The protein below binds the small molecule below.
Small molecule (SMILES): O=C(O)CCCCN(Cc1ccc([N+](=O)[O-])cc1)CP(=O)(O)O

Sequence of chain 1.D:
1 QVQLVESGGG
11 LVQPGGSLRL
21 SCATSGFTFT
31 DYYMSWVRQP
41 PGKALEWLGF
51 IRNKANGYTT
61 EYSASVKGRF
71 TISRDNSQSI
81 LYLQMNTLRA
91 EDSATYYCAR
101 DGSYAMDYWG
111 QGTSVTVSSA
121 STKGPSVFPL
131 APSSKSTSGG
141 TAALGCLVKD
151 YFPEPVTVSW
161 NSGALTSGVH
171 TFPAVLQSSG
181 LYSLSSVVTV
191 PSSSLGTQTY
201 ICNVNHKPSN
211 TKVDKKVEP

Binding-site contacts:
Ligand atom C3 contacts residue ARG101 of chain 1.C at 4.1 Å.
Ligand atom O16 contacts residue ARG52 of chain 1.D at 3.2 Å (salt-bridge).
Ligand atom P13 contacts residue ARG101 of chain 1.C at 3.6 Å.
Ligand atom C4 contacts residue ASP101 of chain 1.D at 4.1 Å.
Ligand atom O16 contacts residue VAL99 of chain 1.C at 3.7 Å.
Ligand atom C2 contacts residue ARG101 of chain 1.C at 3.1 Å.
Ligand atom N7 contacts residue GLY102 of chain 1.D at 4.0 Å.
Ligand atom O14 contacts residue ARG52 of chain 1.D at 4.1 Å.
Ligand atom C10 contacts residue TYR33 of chain 1.D at 3.5 Å (hydrophobic).
Ligand atom C18 contacts residue HIS31 of chain 1.C at 3.4 Å.
Ligand atom C12 contacts residue ARG101 of chain 1.C at 3.2 Å.
Ligand atom O16 contacts residue PHE50 of chain 1.D at 3.8 Å.
Ligand atom N7 contacts residue ALA105 of chain 1.D at 3.3 Å.
Ligand atom O15 contacts residue ARG101 of chain 1.C at 3.4 Å (salt-bridge).
Ligand atom C1 contacts residue GLY96 of chain 1.C at 4.0 Å.
Ligand atom O8 contacts residue GLU39 of chain 1.C at 2.8 Å (salt-bridge).
Ligand atom O8 contacts residue ALA105 of chain 1.D at 3.2 Å.
Ligand atom C12 contacts residue TYR33 of chain 1.D at 3.2 Å (hydrophobic).
Ligand atom N7 contacts residue GLU39 of chain 1.C at 3.6 Å (salt-bridge).
Ligand atom N11 contacts residue TYR33 of chain 1.D at 3.5 Å (h-bond).
Ligand atom O16 contacts residue ARG101 of chain 1.C at 3.7 Å.
Ligand atom C4 contacts residue GLY102 of chain 1.D at 3.9 Å.
Ligand atom C17 contacts residue ARG101 of chain 1.C at 3.9 Å.
Ligand atom O9 contacts residue GLY102 of chain 1.D at 3.5 Å (h-bond).
Ligand atom N11 contacts residue ARG101 of chain 1.C at 3.9 Å.
Ligand atom C5 contacts residue GLY102 of chain 1.D at 3.2 Å.
Ligand atom O9 contacts residue ALA105 of chain 1.D at 3.0 Å.
Ligand atom C1 contacts residue ASP101 of chain 1.D at 2.9 Å.
Ligand atom C6 contacts residue GLY102 of chain 1.D at 3.9 Å.
Ligand atom C20 contacts residue TYR37 of chain 1.C at 3.5 Å (hydrophobic).
Ligand atom O15 contacts residue SER97 of chain 1.C at 3.6 Å.
Ligand atom O8 contacts residue ASP101 of chain 1.D at 3.7 Å.
Ligand atom C5 contacts residue ASP101 of chain 1.D at 3.5 Å.
Ligand atom C6 contacts residue ASP101 of chain 1.D at 3.0 Å.
Ligand atom N7 contacts residue ASP101 of chain 1.D at 3.4 Å (salt-bridge).
Ligand atom O9 contacts residue ASP101 of chain 1.D at 4.0 Å.
Ligand atom O15 contacts residue HIS31 of chain 1.C at 4.2 Å.
Ligand atom O9 contacts residue GLU39 of chain 1.C at 3.7 Å.
Ligand atom C1 contacts residue ARG101 of chain 1.C at 3.9 Å.
Ligand atom C2 contacts residue ASP101 of chain 1.D at 3.2 Å.

Sequence of chain 1.C:
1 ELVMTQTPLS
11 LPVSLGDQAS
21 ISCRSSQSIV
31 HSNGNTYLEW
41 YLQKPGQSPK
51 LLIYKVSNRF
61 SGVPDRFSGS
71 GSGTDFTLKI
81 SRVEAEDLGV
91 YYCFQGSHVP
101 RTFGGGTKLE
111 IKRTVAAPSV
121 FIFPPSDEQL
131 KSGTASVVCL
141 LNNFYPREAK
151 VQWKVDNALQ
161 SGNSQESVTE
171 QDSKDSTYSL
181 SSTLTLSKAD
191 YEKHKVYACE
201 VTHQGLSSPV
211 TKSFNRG